The small molecule below binds the protein below.
Small molecule (SMILES): CCC(CC)O[C@@H]1C=C(C(=O)O)C[C@H](N)[C@H]1NC(C)=O

Binding-site contacts:
Ligand atom C2 contacts residue TYR321 of chain 1.A at 2.8 Å (hydrophobic).
Ligand atom C82 contacts residue ARG144 of chain 1.A at 3.7 Å.
Ligand atom C6 contacts residue GLU197 of chain 1.A at 3.9 Å.
Ligand atom C91 contacts residue SER166 of chain 1.A at 4.1 Å.
Ligand atom N4 contacts residue GLU38 of chain 1.A at 2.8 Å (salt-bridge).
Ligand atom O1B contacts residue ARG287 of chain 1.A at 2.6 Å (salt-bridge).
Ligand atom C7 contacts residue ARG212 of chain 1.A at 3.9 Å.
Ligand atom C3 contacts residue ASP70 of chain 1.A at 3.1 Å.
Ligand atom C91 contacts residue ARG212 of chain 1.A at 3.7 Å.
Ligand atom C4 contacts residue TYR321 of chain 1.A at 3.8 Å (hydrophobic).
Ligand atom N4 contacts residue ASP70 of chain 1.A at 3.2 Å (salt-bridge).
Ligand atom C11 contacts residue TRP98 of chain 1.A at 3.6 Å (hydrophobic).
Ligand atom C11 contacts residue ARG71 of chain 1.A at 3.8 Å.
Ligand atom C3 contacts residue GLU38 of chain 1.A at 3.7 Å.
Ligand atom C1 contacts residue ARG37 of chain 1.A at 3.9 Å.
Ligand atom O1A contacts residue TYR321 of chain 1.A at 3.5 Å (h-bond).
Ligand atom C7 contacts residue TYR321 of chain 1.A at 3.5 Å (hydrophobic).
Ligand atom C81 contacts residue ARG144 of chain 1.A at 3.2 Å.
Ligand atom O1B contacts residue ARG212 of chain 1.A at 3.1 Å (salt-bridge).
Ligand atom C91 contacts residue GLU196 of chain 1.A at 3.8 Å.
Ligand atom C9 contacts residue GLU196 of chain 1.A at 3.6 Å.
Ligand atom O10 contacts residue ASP70 of chain 1.A at 3.3 Å.
Ligand atom C11 contacts residue ILE142 of chain 1.A at 4.1 Å (hydrophobic).
Ligand atom C4 contacts residue GLU38 of chain 1.A at 3.7 Å.
Ligand atom C82 contacts residue ILE142 of chain 1.A at 4.0 Å (hydrophobic).
Ligand atom C10 contacts residue ARG71 of chain 1.A at 3.8 Å.
Ligand atom C3 contacts residue TYR321 of chain 1.A at 3.5 Å (hydrophobic).
Ligand atom O1A contacts residue ARG287 of chain 1.A at 2.8 Å (salt-bridge).
Ligand atom C1 contacts residue TYR321 of chain 1.A at 3.1 Å (hydrophobic).
Ligand atom C8 contacts residue ARG144 of chain 1.A at 4.0 Å.
Ligand atom O1A contacts residue ARG37 of chain 1.A at 2.8 Å (salt-bridge).
Ligand atom O10 contacts residue ARG71 of chain 1.A at 2.8 Å (salt-bridge).
Ligand atom C81 contacts residue SER166 of chain 1.A at 3.9 Å.
Ligand atom C1 contacts residue ARG212 of chain 1.A at 3.9 Å.
Ligand atom C91 contacts residue ASN214 of chain 1.A at 3.6 Å.
Ligand atom C3 contacts residue ARG37 of chain 1.A at 3.8 Å.
Ligand atom C4 contacts residue ASP70 of chain 1.A at 3.4 Å.
Ligand atom C1 contacts residue ARG287 of chain 1.A at 3.4 Å.
Ligand atom O1B contacts residue TYR321 of chain 1.A at 3.6 Å.
Ligand atom C5 contacts residue ASP70 of chain 1.A at 4.0 Å.

Sequence of chain 1.A:
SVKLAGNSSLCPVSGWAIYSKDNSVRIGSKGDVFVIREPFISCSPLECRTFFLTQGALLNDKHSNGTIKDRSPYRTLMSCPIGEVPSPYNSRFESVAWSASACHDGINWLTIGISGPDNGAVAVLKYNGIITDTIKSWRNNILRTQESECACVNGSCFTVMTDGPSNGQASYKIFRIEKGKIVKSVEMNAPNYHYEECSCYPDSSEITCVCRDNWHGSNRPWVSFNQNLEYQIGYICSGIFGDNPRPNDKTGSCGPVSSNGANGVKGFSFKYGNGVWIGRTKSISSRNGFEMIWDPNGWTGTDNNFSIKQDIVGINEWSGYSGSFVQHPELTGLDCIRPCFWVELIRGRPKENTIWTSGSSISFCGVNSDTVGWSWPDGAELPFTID